The protein below binds the small molecule below.
Small molecule (SMILES): CCOC(=O)c1c(C)nn(-c2ccccc2Cl)c1C

Sequence of chain 1.A:
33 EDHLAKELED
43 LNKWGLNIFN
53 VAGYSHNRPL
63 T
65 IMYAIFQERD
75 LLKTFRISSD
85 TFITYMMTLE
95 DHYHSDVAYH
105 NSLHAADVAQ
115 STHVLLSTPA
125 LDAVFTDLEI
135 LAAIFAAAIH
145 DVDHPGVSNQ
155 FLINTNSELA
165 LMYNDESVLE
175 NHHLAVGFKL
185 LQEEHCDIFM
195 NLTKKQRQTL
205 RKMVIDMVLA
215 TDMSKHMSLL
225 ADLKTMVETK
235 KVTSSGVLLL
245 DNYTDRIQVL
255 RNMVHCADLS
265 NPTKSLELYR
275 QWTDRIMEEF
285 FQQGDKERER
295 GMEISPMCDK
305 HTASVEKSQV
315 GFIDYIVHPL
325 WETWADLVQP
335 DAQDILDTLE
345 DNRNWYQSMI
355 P

Binding-site contacts:
Ligand atom C16 contacts residue ILE280 of chain 1.A at 3.8 Å (hydrophobic).
Ligand atom O14 contacts residue ILE280 of chain 1.A at 3.9 Å.
Ligand atom C8 contacts residue ILE280 of chain 1.A at 3.9 Å (hydrophobic).
Ligand atom C12 contacts residue PHE316 of chain 1.A at 3.6 Å (hydrophobic).
Ligand atom C17 contacts residue THR277 of chain 1.A at 3.9 Å.
Ligand atom C13 contacts residue GLN313 of chain 1.A at 3.7 Å.
Ligand atom C16 contacts residue THR277 of chain 1.A at 4.0 Å.
Ligand atom C17 contacts residue ASN265 of chain 1.A at 3.4 Å.
Ligand atom C17 contacts residue TRP276 of chain 1.A at 3.9 Å (hydrophobic).
Ligand atom CL4 contacts residue PHE316 of chain 1.A at 3.6 Å.
Ligand atom C8 contacts residue HIS104 of chain 1.A at 3.9 Å.
Ligand atom O14 contacts residue GLN313 of chain 1.A at 3.0 Å (h-bond).
Ligand atom C8 contacts residue PHE284 of chain 1.A at 4.0 Å (hydrophobic).
Ligand atom C13 contacts residue PHE316 of chain 1.A at 3.3 Å (hydrophobic).
Ligand atom C11 contacts residue PHE284 of chain 1.A at 3.9 Å (hydrophobic).
Ligand atom C16 contacts residue GLN313 of chain 1.A at 3.1 Å.
Ligand atom C10 contacts residue PHE316 of chain 1.A at 3.8 Å (hydrophobic).
Ligand atom C11 contacts residue MET301 of chain 1.A at 3.8 Å (hydrophobic).
Ligand atom C16 contacts residue PHE316 of chain 1.A at 4.1 Å (hydrophobic).
Ligand atom C19 contacts residue ILE280 of chain 1.A at 3.7 Å (hydrophobic).
Ligand atom C18 contacts residue PHE316 of chain 1.A at 3.9 Å (hydrophobic).
Ligand atom O14 contacts residue PHE316 of chain 1.A at 3.5 Å.
Ligand atom O15 contacts residue GLN313 of chain 1.A at 3.7 Å.
Ligand atom N1 contacts residue PHE284 of chain 1.A at 4.0 Å.
Ligand atom C5 contacts residue MET217 of chain 1.A at 3.8 Å (hydrophobic).
Ligand atom O15 contacts residue ILE280 of chain 1.A at 3.9 Å.
Ligand atom CL4 contacts residue MET217 of chain 1.A at 3.9 Å.
Ligand atom C7 contacts residue HIS104 of chain 1.A at 3.2 Å.
Ligand atom O15 contacts residue PHE316 of chain 1.A at 3.2 Å.
Ligand atom C13 contacts residue ILE280 of chain 1.A at 3.8 Å (hydrophobic).
Ligand atom C19 contacts residue TYR103 of chain 1.A at 4.0 Å (hydrophobic).
Ligand atom C11 contacts residue PHE316 of chain 1.A at 3.7 Å (hydrophobic).
Ligand atom C18 contacts residue ILE280 of chain 1.A at 3.8 Å (hydrophobic).
Ligand atom C6 contacts residue HIS104 of chain 1.A at 3.9 Å.
Ligand atom C17 contacts residue ILE280 of chain 1.A at 4.0 Å (hydrophobic).
Ligand atom C3 contacts residue MET217 of chain 1.A at 4.2 Å (hydrophobic).
Ligand atom C10 contacts residue PHE284 of chain 1.A at 3.9 Å (hydrophobic).
Ligand atom N9 contacts residue PHE284 of chain 1.A at 3.5 Å.
Ligand atom C12 contacts residue ILE280 of chain 1.A at 4.1 Å (hydrophobic).
Ligand atom CL4 contacts residue LEU263 of chain 1.A at 3.1 Å.